The small molecule below binds the protein below.
Small molecule (SMILES): CC(C)C[C@H](NC(=O)[C@H](CC1=CN=C2CC=CC=C12)NC(=O)[C@H](CC(=O)O)NC(=O)[C@H](CCC(N)=O)NC(=O)[C@H](CC(N)=O)NC(=O)[C@H](CCCN=C(N)N)NC(=O)[C@@H]1CCCN1C(=O)[C@@H](NC(=O)[C@@H](N)CCCCN)C(C)C)C(=O)O

Sequence of chain 1.A:
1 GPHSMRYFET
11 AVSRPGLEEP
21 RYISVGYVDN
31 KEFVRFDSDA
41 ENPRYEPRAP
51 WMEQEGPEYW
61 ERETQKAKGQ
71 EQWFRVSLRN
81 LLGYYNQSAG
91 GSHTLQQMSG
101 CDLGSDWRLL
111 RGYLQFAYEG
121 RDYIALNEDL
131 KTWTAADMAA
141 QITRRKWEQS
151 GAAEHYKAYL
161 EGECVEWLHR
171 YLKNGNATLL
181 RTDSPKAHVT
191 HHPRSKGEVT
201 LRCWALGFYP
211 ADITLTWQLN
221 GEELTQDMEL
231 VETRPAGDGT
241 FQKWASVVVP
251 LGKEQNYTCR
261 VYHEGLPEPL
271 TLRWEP

Binding-site contacts:
Ligand atom OE1 contacts residue ALA152 of chain 1.A at 3.4 Å.
Ligand atom CB contacts residue TYR156 of chain 1.A at 3.3 Å (hydrophobic).
Ligand atom N contacts residue TYR156 of chain 1.A at 3.1 Å (h-bond).
Ligand atom CA contacts residue TYR156 of chain 1.A at 3.3 Å (hydrophobic).
Ligand atom O contacts residue TYR7 of chain 1.A at 3.4 Å.
Ligand atom N contacts residue LYS66 of chain 1.A at 3.3 Å (salt-bridge).
Ligand atom ND2 contacts residue TRP73 of chain 1.A at 3.4 Å.
Ligand atom CE contacts residue SO41 of chain 1.H at 3.3 Å.
Ligand atom N contacts residue SER77 of chain 1.A at 3.3 Å (h-bond).
Ligand atom O contacts residue THR143 of chain 1.A at 2.6 Å (h-bond).
Ligand atom NE contacts residue ARG62 of chain 1.A at 3.1 Å (salt-bridge).
Ligand atom ND2 contacts residue GLN97 of chain 1.A at 2.7 Å (h-bond).
Ligand atom O contacts residue LYS66 of chain 1.A at 2.7 Å (salt-bridge).
Ligand atom C contacts residue TYR84 of chain 1.A at 3.2 Å (hydrophobic).
Ligand atom CG2 contacts residue TYR45 of chain 1.A at 3.3 Å (hydrophobic).
Ligand atom O contacts residue HIS155 of chain 1.A at 2.6 Å (h-bond).
Ligand atom O contacts residue TYR159 of chain 1.A at 2.7 Å (h-bond).
Ligand atom N contacts residue GLN70 of chain 1.A at 2.9 Å (h-bond).
Ligand atom NE2 contacts residue SER150 of chain 1.A at 3.1 Å (h-bond).
Ligand atom CB contacts residue TRP73 of chain 1.A at 3.4 Å (hydrophobic).
Ligand atom OXT contacts residue TYR84 of chain 1.A at 3.1 Å (h-bond).
Ligand atom CD contacts residue TYR159 of chain 1.A at 3.4 Å (hydrophobic).
Ligand atom O contacts residue TRP147 of chain 1.A at 3.1 Å (h-bond).
Ligand atom O contacts residue TRP73 of chain 1.A at 3.2 Å (h-bond).
Ligand atom OE1 contacts residue SER150 of chain 1.A at 2.9 Å (h-bond).
Ligand atom N contacts residue TYR7 of chain 1.A at 3.0 Å (h-bond).
Ligand atom CD contacts residue TRP167 of chain 1.A at 3.4 Å (hydrophobic).
Ligand atom C contacts residue LYS146 of chain 1.A at 3.4 Å.
Ligand atom OXT contacts residue LYS146 of chain 1.A at 2.8 Å (salt-bridge).
Ligand atom CG contacts residue LYS66 of chain 1.A at 3.3 Å.
Ligand atom OD1 contacts residue GLN97 of chain 1.A at 2.9 Å (h-bond).
Ligand atom CG contacts residue GLU63 of chain 1.A at 3.0 Å.
Ligand atom OXT contacts residue ASN80 of chain 1.A at 2.9 Å (h-bond).
Ligand atom CD1 contacts residue LEU81 of chain 1.A at 3.4 Å (hydrophobic).
Ligand atom N contacts residue TYR171 of chain 1.A at 2.6 Å (h-bond).
Ligand atom O contacts residue TRP147 of chain 1.A at 2.9 Å (h-bond).
Ligand atom NZ contacts residue TRP167 of chain 1.A at 3.1 Å.
Ligand atom O contacts residue TYR84 of chain 1.A at 2.5 Å (h-bond).
Ligand atom N contacts residue GLU63 of chain 1.A at 3.1 Å (salt-bridge).
Ligand atom O contacts residue TRP73 of chain 1.A at 2.8 Å (h-bond).